This small molecule binds to this protein.
Small molecule (SMILES): CC(=O)N[C@@H]1[C@@H](O)[C@H](O)[C@@H](CO)O[C@H]1O

Binding-site contacts:
Ligand atom C1 contacts residue ASN42 of chain 1.A at 3.6 Å.
Ligand atom C3 contacts residue ASN42 of chain 1.A at 4.2 Å.
Ligand atom C1 contacts residue ASN47 of chain 1.A at 2.7 Å.
Ligand atom C5 contacts residue TYR45 of chain 1.A at 4.4 Å (hydrophobic).
Ligand atom C7 contacts residue SER49 of chain 1.A at 3.9 Å.
Ligand atom O7 contacts residue ASN47 of chain 1.A at 3.2 Å (h-bond).
Ligand atom O5 contacts residue TYR45 of chain 1.A at 4.0 Å.
Ligand atom O5 contacts residue ASN47 of chain 1.A at 3.5 Å (h-bond).
Ligand atom O7 contacts residue SER49 of chain 1.A at 3.1 Å (h-bond).
Ligand atom C7 contacts residue ASN47 of chain 1.A at 3.4 Å.
Ligand atom C2 contacts residue ASN42 of chain 1.A at 4.1 Å.
Ligand atom O7 contacts residue SER48 of chain 1.A at 2.8 Å (h-bond).
Ligand atom N2 contacts residue ASN47 of chain 1.A at 3.0 Å (h-bond).
Ligand atom N2 contacts residue ASN42 of chain 1.A at 3.7 Å.
Ligand atom C8 contacts residue SER49 of chain 1.A at 3.7 Å.
Ligand atom C7 contacts residue SER48 of chain 1.A at 4.2 Å.
Ligand atom C2 contacts residue ASN47 of chain 1.A at 3.0 Å.
Ligand atom C1 contacts residue TYR45 of chain 1.A at 4.2 Å (hydrophobic).

Sequence of chain 1.A:
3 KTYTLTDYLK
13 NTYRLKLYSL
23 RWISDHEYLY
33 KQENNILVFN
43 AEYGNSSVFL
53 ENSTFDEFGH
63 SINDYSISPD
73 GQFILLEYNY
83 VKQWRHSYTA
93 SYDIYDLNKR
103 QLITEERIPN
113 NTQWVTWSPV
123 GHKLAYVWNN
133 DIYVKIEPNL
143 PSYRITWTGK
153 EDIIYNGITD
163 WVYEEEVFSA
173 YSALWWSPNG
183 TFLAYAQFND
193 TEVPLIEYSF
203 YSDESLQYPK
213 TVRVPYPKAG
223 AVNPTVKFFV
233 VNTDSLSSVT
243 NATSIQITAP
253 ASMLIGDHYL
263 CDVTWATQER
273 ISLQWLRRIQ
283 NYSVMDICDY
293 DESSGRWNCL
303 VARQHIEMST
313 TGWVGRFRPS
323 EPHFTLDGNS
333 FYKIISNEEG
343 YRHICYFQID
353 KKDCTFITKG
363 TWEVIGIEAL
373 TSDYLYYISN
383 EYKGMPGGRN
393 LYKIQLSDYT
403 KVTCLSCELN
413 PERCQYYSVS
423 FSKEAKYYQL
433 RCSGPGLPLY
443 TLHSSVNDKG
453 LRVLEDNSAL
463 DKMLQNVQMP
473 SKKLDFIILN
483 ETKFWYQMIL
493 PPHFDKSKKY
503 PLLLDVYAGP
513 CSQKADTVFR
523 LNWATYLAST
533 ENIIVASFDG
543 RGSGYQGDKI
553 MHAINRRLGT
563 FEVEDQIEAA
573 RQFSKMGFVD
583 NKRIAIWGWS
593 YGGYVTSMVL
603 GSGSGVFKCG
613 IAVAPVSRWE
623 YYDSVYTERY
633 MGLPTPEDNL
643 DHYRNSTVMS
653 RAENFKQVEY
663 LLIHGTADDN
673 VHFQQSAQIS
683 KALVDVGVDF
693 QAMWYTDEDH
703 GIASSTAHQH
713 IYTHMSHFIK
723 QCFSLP